The protein below binds the small molecule below.
Small molecule (SMILES): COc1cc(-c2cncc(-c3ccc(C4CCN(C)CC4)cc3)c2C)cc(OC)c1OC

Binding-site contacts:
Ligand atom N08 contacts residue HIS88 of chain 2.B at 3.0 Å (h-bond).
Ligand atom C04 contacts residue ALA35 of chain 2.B at 3.7 Å (hydrophobic).
Ligand atom C04 contacts residue VAL24 of chain 2.B at 3.9 Å (hydrophobic).
Ligand atom C12 contacts residue TYR87 of chain 2.B at 3.5 Å (hydrophobic).
Ligand atom C23 contacts residue GLY91 of chain 2.B at 3.6 Å.
Ligand atom C29 contacts residue LYS142 of chain 2.B at 3.6 Å.
Ligand atom C14 contacts residue GLY91 of chain 2.B at 3.8 Å.
Ligand atom C21 contacts residue VAL16 of chain 2.B at 3.6 Å (hydrophobic).
Ligand atom C07 contacts residue HIS86 of chain 2.B at 4.0 Å.
Ligand atom O28 contacts residue ALA155 of chain 2.B at 3.7 Å.
Ligand atom C29 contacts residue ASN143 of chain 2.B at 3.5 Å.
Ligand atom C07 contacts residue ALA35 of chain 2.B at 3.7 Å (hydrophobic).
Ligand atom C06 contacts residue LEU145 of chain 2.B at 3.8 Å (hydrophobic).
Ligand atom C26 contacts residue LEU145 of chain 2.B at 3.9 Å (hydrophobic).
Ligand atom C17 contacts residue ASP95 of chain 2.B at 3.3 Å.
Ligand atom C22 contacts residue ASP95 of chain 2.B at 3.5 Å.
Ligand atom C12 contacts residue VAL16 of chain 2.B at 3.8 Å (hydrophobic).
Ligand atom C29 contacts residue ALA155 of chain 2.B at 3.8 Å (hydrophobic).
Ligand atom C01 contacts residue LYS37 of chain 2.B at 3.6 Å.
Ligand atom C13 contacts residue VAL16 of chain 2.B at 3.8 Å (hydrophobic).
Ligand atom C07 contacts residue LEU145 of chain 2.B at 3.5 Å (hydrophobic).
Ligand atom C13 contacts residue TYR87 of chain 2.B at 3.7 Å (hydrophobic).
Ligand atom N08 contacts residue TYR87 of chain 2.B at 3.8 Å.
Ligand atom C32 contacts residue GLU50 of chain 2.B at 3.5 Å.
Ligand atom C09 contacts residue HIS88 of chain 2.B at 3.2 Å.
Ligand atom O31 contacts residue LYS37 of chain 2.B at 3.7 Å.
Ligand atom C32 contacts residue ASP156 of chain 2.B at 3.8 Å.
Ligand atom C32 contacts residue LEU83 of chain 2.B at 3.8 Å (hydrophobic).
Ligand atom C12 contacts residue HIS88 of chain 2.B at 3.8 Å.
Ligand atom C22 contacts residue GLY91 of chain 2.B at 3.6 Å.
Ligand atom O02 contacts residue LYS37 of chain 2.B at 3.6 Å.
Ligand atom C01 contacts residue THR85 of chain 2.B at 3.4 Å.
Ligand atom C04 contacts residue THR85 of chain 2.B at 3.9 Å.
Ligand atom C01 contacts residue LEU83 of chain 2.B at 3.5 Å (hydrophobic).
Ligand atom C09 contacts residue TYR87 of chain 2.B at 3.8 Å (hydrophobic).
Ligand atom O02 contacts residue THR85 of chain 2.B at 4.0 Å.
Ligand atom C01 contacts residue ALA35 of chain 2.B at 3.5 Å (hydrophobic).
Ligand atom C16 contacts residue ASP95 of chain 2.B at 3.5 Å.
Ligand atom C24 contacts residue LEU145 of chain 2.B at 3.9 Å (hydrophobic).
Ligand atom C11 contacts residue GLY91 of chain 2.B at 3.9 Å.

Sequence of chain 2.B:
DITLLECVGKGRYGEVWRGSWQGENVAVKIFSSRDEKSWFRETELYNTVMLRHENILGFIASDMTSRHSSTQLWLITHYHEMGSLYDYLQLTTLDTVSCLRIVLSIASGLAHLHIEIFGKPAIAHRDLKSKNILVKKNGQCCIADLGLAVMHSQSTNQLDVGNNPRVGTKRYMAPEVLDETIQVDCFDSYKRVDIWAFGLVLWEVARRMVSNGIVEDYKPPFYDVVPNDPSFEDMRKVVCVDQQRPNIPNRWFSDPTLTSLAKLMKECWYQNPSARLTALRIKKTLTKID